Binding-site contacts:
Ligand atom C1 contacts residue ASN25 of chain 1.A at 1.4 Å.
Ligand atom C5 contacts residue ASN25 of chain 1.A at 3.7 Å.
Ligand atom C7 contacts residue ASN25 of chain 1.A at 3.7 Å.
Ligand atom C3 contacts residue ASN25 of chain 1.A at 3.8 Å.
Ligand atom O5 contacts residue ASN25 of chain 1.A at 2.4 Å (h-bond).
Ligand atom N2 contacts residue ASN25 of chain 1.A at 2.9 Å (h-bond).
Ligand atom C8 contacts residue PHE20 of chain 1.A at 4.0 Å (hydrophobic).
Ligand atom C7 contacts residue GLY21 of chain 1.A at 3.9 Å.
Ligand atom C8 contacts residue ASN25 of chain 1.A at 4.2 Å.
Ligand atom O7 contacts residue GLY21 of chain 1.A at 3.9 Å.
Ligand atom C2 contacts residue ASN25 of chain 1.A at 2.5 Å.
Ligand atom C4 contacts residue ASN25 of chain 1.A at 4.3 Å.
Ligand atom O7 contacts residue ASN25 of chain 1.A at 4.1 Å.
Ligand atom C8 contacts residue PHE24 of chain 1.A at 3.9 Å (hydrophobic).
Ligand atom C8 contacts residue GLY21 of chain 1.A at 3.8 Å.

A small-molecule ligand and the protein it binds are described below.
Small molecule (SMILES): CC(=O)N[C@H]1[C@H](O[C@H]2[C@H](O)[C@@H](NC(C)=O)CO[C@@H]2CO)O[C@H](CO)[C@@H](O)[C@@H]1O

Sequence of chain 1.A:
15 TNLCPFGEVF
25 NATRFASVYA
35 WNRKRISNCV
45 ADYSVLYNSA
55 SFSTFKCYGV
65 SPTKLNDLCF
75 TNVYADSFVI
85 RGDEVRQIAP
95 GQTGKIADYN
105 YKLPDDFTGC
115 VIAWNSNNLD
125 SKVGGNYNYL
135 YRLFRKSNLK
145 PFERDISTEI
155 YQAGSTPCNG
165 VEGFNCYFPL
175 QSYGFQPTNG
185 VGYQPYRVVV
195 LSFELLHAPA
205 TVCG